Sequence of chain 1.G:
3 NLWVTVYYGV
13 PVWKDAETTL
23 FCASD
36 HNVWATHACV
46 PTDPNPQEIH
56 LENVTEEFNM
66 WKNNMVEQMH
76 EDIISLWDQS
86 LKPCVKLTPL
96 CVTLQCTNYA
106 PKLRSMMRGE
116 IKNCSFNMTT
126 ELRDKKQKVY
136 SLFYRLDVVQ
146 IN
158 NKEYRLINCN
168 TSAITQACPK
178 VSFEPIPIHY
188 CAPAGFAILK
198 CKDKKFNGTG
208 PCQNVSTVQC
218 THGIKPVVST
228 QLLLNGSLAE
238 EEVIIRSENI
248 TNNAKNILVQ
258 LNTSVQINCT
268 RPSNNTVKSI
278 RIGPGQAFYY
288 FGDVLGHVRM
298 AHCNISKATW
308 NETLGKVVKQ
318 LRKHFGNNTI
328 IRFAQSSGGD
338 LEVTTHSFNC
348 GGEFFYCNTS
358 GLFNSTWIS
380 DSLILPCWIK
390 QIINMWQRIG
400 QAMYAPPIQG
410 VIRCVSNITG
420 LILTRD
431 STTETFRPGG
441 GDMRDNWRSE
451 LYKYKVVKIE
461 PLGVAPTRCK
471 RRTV

A small-molecule ligand and the protein it binds are described below.
Small molecule (SMILES): CC(=O)N[C@@H]1[C@@H](O)[C@H](O)[C@@H](CO)O[C@H]1O

Sequence of chain 1.M:
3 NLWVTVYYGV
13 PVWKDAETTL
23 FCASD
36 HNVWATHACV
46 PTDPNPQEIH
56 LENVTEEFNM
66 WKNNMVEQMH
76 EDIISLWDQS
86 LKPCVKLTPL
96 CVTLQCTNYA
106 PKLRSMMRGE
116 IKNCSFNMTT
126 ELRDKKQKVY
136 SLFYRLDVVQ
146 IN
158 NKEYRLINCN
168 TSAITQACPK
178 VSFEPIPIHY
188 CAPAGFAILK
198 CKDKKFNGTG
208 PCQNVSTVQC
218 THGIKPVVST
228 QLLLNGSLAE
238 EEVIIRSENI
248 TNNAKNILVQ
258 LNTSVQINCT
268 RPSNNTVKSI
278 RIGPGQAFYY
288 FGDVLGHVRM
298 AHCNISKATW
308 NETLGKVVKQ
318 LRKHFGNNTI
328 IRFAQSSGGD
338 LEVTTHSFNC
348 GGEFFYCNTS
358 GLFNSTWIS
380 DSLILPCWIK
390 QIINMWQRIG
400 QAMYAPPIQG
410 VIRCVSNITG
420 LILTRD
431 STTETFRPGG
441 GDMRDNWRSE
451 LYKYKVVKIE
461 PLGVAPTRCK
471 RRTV

Binding-site contacts:
Ligand atom N2 contacts residue ARG162 of chain 1.G at 3.9 Å.
Ligand atom O5 contacts residue ASN167 of chain 1.G at 2.4 Å (h-bond).
Ligand atom O6 contacts residue ARG278 of chain 1.M at 4.1 Å.
Ligand atom C3 contacts residue ASN167 of chain 1.G at 3.7 Å.
Ligand atom C8 contacts residue VAL144 of chain 1.G at 3.8 Å (hydrophobic).
Ligand atom C7 contacts residue ARG162 of chain 1.G at 4.1 Å.
Ligand atom C7 contacts residue ASN167 of chain 1.G at 3.9 Å.
Ligand atom O7 contacts residue ILE164 of chain 1.G at 4.5 Å.
Ligand atom C1 contacts residue ASN167 of chain 1.G at 1.4 Å.
Ligand atom C4 contacts residue ASN167 of chain 1.G at 4.2 Å.
Ligand atom N2 contacts residue ASN167 of chain 1.G at 2.8 Å (h-bond).
Ligand atom C5 contacts residue ASN167 of chain 1.G at 3.7 Å.
Ligand atom O7 contacts residue ASN167 of chain 1.G at 4.4 Å.
Ligand atom C2 contacts residue ASN167 of chain 1.G at 2.4 Å.
Ligand atom C8 contacts residue ARG162 of chain 1.G at 3.6 Å.